Binding-site contacts:
Ligand atom OAF contacts residue ALA158 of chain 1.H at 3.3 Å.
Ligand atom C5 contacts residue LEU62 of chain 1.H at 3.8 Å (hydrophobic).
Ligand atom O5 contacts residue HIS155 of chain 1.H at 3.6 Å.
Ligand atom O4 contacts residue SER93 of chain 1.H at 3.0 Å (h-bond).
Ligand atom O3 contacts residue ARG157 of chain 1.H at 3.3 Å (salt-bridge).
Ligand atom C6 contacts residue LEU62 of chain 1.H at 3.5 Å (hydrophobic).
Ligand atom O6B contacts residue HIS94 of chain 1.H at 4.0 Å.
Ligand atom C3 contacts residue ALA158 of chain 1.H at 4.0 Å (hydrophobic).
Ligand atom O6A contacts residue LEU62 of chain 1.H at 3.4 Å.
Ligand atom O5B contacts residue LYS156 of chain 1.H at 3.3 Å.
Ligand atom C6 contacts residue SER93 of chain 1.H at 4.0 Å.
Ligand atom OBI contacts residue LYS156 of chain 1.H at 4.0 Å.
Ligand atom O3 contacts residue ALA158 of chain 1.H at 3.0 Å (h-bond).
Ligand atom C6 contacts residue HIS155 of chain 1.H at 3.4 Å.
Ligand atom O6A contacts residue HIS155 of chain 1.H at 3.8 Å.
Ligand atom C5 contacts residue HIS155 of chain 1.H at 4.0 Å.
Ligand atom C4 contacts residue LYS156 of chain 1.H at 4.0 Å.
Ligand atom O6B contacts residue LYS156 of chain 1.H at 3.3 Å.
Ligand atom C2 contacts residue ALA158 of chain 1.H at 3.7 Å (hydrophobic).
Ligand atom C6 contacts residue HIS94 of chain 1.H at 3.9 Å.
Ligand atom SAG contacts residue ARG157 of chain 1.H at 3.6 Å (salt-bridge).
Ligand atom OAH contacts residue THR4 of chain 1.H at 3.7 Å.
Ligand atom OAH contacts residue ARG157 of chain 1.H at 3.1 Å (salt-bridge).
Ligand atom O6A contacts residue SER93 of chain 1.H at 3.2 Å.
Ligand atom O5 contacts residue LYS156 of chain 1.H at 3.4 Å.
Ligand atom OAH contacts residue LEU2 of chain 1.H at 2.8 Å (h-bond).
Ligand atom O6B contacts residue ARG157 of chain 1.H at 3.3 Å (salt-bridge).
Ligand atom O6B contacts residue HIS155 of chain 1.H at 3.3 Å (h-bond).
Ligand atom O4 contacts residue LYS156 of chain 1.H at 3.5 Å.
Ligand atom OAH contacts residue ASP3 of chain 1.H at 4.0 Å.
Ligand atom O4 contacts residue HIS155 of chain 1.H at 3.5 Å (h-bond).
Ligand atom OAF contacts residue THR4 of chain 1.H at 2.9 Å (h-bond).
Ligand atom C3 contacts residue ARG157 of chain 1.H at 3.7 Å.
Ligand atom SAG contacts residue THR4 of chain 1.H at 3.9 Å.
Ligand atom OAF contacts residue ARG157 of chain 1.H at 2.8 Å (salt-bridge).
Ligand atom O6B contacts residue LEU62 of chain 1.H at 4.0 Å.
Ligand atom O5 contacts residue ARG157 of chain 1.H at 3.8 Å.
Ligand atom O6A contacts residue HIS94 of chain 1.H at 3.2 Å (h-bond).
Ligand atom C3 contacts residue LYS156 of chain 1.H at 4.0 Å.
Ligand atom O3 contacts residue LYS156 of chain 1.H at 3.0 Å.

This protein binds this small molecule.
Small molecule (SMILES): O=C(O)[C@@H]1O[C@H](O[C@H]2[C@@H](OS(=O)(=O)O)O[C@@H](O)[C@H](NS(=O)(=O)O)[C@H]2O)[C@@H](OS(=O)(=O)O)[C@H](O)[C@@H]1O

Sequence of chain 1.H:
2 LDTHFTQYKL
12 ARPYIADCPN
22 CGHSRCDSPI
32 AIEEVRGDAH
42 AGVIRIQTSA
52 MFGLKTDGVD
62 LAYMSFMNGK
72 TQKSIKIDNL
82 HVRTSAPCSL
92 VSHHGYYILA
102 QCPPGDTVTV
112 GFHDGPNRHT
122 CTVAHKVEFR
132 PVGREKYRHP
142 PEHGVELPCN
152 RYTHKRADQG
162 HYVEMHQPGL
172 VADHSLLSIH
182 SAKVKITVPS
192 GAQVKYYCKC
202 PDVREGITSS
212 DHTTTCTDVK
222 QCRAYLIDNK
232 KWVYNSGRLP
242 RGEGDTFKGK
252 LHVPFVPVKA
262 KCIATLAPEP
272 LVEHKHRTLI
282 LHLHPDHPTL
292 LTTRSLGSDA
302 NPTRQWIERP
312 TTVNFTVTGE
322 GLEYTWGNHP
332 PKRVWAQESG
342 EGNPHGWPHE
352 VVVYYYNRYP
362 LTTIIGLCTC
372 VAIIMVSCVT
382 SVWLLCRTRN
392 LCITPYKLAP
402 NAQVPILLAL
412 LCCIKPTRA